Binding-site contacts:
Ligand atom C8 contacts residue ASN622 of chain 1.A at 4.4 Å.
Ligand atom C2 contacts residue ASN622 of chain 1.A at 2.5 Å.
Ligand atom C4 contacts residue ASN622 of chain 1.A at 4.3 Å.
Ligand atom C3 contacts residue ASN622 of chain 1.A at 3.9 Å.
Ligand atom O7 contacts residue THR623 of chain 1.A at 4.1 Å.
Ligand atom O5 contacts residue ASN622 of chain 1.A at 2.4 Å (h-bond).
Ligand atom C1 contacts residue ASN622 of chain 1.A at 1.5 Å.
Ligand atom C5 contacts residue ASN622 of chain 1.A at 3.8 Å.
Ligand atom C7 contacts residue ASN622 of chain 1.A at 3.3 Å.
Ligand atom O7 contacts residue ASN622 of chain 1.A at 3.3 Å (h-bond).
Ligand atom N2 contacts residue ASN622 of chain 1.A at 2.9 Å (h-bond).

Sequence of chain 1.A:
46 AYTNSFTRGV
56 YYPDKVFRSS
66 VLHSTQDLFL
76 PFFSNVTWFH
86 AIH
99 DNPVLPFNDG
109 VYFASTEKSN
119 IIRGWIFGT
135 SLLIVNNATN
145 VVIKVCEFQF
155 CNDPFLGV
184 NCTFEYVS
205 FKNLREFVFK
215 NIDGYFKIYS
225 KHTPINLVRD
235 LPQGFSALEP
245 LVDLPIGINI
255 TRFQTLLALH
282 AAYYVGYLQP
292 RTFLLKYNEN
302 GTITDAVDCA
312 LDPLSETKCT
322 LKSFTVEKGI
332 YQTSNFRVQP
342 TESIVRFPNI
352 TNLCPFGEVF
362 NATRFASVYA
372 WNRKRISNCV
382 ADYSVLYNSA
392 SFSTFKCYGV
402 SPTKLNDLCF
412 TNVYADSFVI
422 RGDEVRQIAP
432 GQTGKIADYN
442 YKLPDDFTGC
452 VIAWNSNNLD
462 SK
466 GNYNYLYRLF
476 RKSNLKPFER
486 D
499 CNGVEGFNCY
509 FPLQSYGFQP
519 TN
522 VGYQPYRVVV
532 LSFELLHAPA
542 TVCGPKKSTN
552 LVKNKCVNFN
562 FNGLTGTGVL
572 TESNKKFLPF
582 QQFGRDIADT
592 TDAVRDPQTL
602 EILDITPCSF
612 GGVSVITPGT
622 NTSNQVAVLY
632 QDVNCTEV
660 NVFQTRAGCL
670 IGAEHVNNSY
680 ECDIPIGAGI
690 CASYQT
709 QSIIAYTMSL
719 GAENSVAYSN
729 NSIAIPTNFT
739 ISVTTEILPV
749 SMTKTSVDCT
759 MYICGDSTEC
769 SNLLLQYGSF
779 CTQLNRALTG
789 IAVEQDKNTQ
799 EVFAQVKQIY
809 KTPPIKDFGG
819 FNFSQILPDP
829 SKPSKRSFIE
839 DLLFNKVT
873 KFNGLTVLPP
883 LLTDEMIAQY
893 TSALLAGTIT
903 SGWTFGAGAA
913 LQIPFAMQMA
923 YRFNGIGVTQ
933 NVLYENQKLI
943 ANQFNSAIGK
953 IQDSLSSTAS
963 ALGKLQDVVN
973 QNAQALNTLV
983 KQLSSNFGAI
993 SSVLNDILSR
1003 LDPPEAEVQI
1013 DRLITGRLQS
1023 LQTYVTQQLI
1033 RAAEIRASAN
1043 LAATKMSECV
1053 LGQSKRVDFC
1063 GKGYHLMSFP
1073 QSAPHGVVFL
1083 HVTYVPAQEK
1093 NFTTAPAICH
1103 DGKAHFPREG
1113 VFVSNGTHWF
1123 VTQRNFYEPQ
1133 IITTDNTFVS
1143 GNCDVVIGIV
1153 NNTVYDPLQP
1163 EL

This protein binds this small molecule.
Small molecule (SMILES): CC(=O)N[C@@H]1[C@@H](O)[C@H](O)[C@@H](CO)O[C@H]1O